Binding-site contacts:
Ligand atom O5 contacts residue VAL307 of chain 1.A at 4.2 Å.
Ligand atom O3 contacts residue CYS306 of chain 1.A at 3.3 Å (h-bond).
Ligand atom O6 contacts residue LYS136 of chain 1.A at 3.4 Å (salt-bridge).
Ligand atom C6 contacts residue VAL307 of chain 1.A at 4.4 Å (hydrophobic).
Ligand atom O3 contacts residue ARG246 of chain 1.A at 3.8 Å.
Ligand atom C3 contacts residue CYS306 of chain 1.A at 4.4 Å (hydrophobic).
Ligand atom C7 contacts residue VAL138 of chain 1.A at 4.3 Å (hydrophobic).
Ligand atom O4 contacts residue VAL307 of chain 1.A at 4.0 Å.
Ligand atom O5 contacts residue LYS136 of chain 1.A at 3.5 Å (salt-bridge).
Ligand atom C1 contacts residue ASN146 of chain 1.A at 1.4 Å.
Ligand atom C8 contacts residue SER308 of chain 1.A at 3.6 Å.
Ligand atom C5 contacts residue LYS136 of chain 1.A at 4.4 Å.
Ligand atom C3 contacts residue ASN146 of chain 1.A at 3.8 Å.
Ligand atom C4 contacts residue VAL307 of chain 1.A at 3.9 Å (hydrophobic).
Ligand atom C2 contacts residue ASN146 of chain 1.A at 2.4 Å.
Ligand atom C5 contacts residue VAL307 of chain 1.A at 3.5 Å (hydrophobic).
Ligand atom C8 contacts residue PHE243 of chain 1.A at 4.0 Å (hydrophobic).
Ligand atom O7 contacts residue ASN146 of chain 1.A at 3.6 Å (h-bond).
Ligand atom C2 contacts residue SER308 of chain 1.A at 3.5 Å.
Ligand atom C3 contacts residue SER308 of chain 1.A at 3.8 Å.
Ligand atom O7 contacts residue VAL138 of chain 1.A at 4.1 Å.
Ligand atom C7 contacts residue SER308 of chain 1.A at 3.6 Å.
Ligand atom C1 contacts residue SER308 of chain 1.A at 3.7 Å.
Ligand atom O5 contacts residue ASN146 of chain 1.A at 2.4 Å (h-bond).
Ligand atom C8 contacts residue VAL138 of chain 1.A at 4.1 Å (hydrophobic).
Ligand atom O7 contacts residue PRO96 of chain 1.A at 3.9 Å.
Ligand atom C6 contacts residue LYS136 of chain 1.A at 4.1 Å.
Ligand atom C5 contacts residue ASN146 of chain 1.A at 3.6 Å.
Ligand atom C7 contacts residue ASN146 of chain 1.A at 3.4 Å.
Ligand atom O4 contacts residue ARG246 of chain 1.A at 3.5 Å (salt-bridge).
Ligand atom C8 contacts residue ASN244 of chain 1.A at 4.0 Å.
Ligand atom N2 contacts residue SER308 of chain 1.A at 2.7 Å (h-bond).
Ligand atom C4 contacts residue ASN146 of chain 1.A at 4.2 Å.
Ligand atom O3 contacts residue ASP95 of chain 1.A at 4.3 Å.
Ligand atom N2 contacts residue ASN146 of chain 1.A at 2.9 Å (h-bond).
Ligand atom C8 contacts residue LEU145 of chain 1.A at 3.6 Å (hydrophobic).
Ligand atom C2 contacts residue VAL307 of chain 1.A at 4.3 Å (hydrophobic).
Ligand atom C3 contacts residue VAL307 of chain 1.A at 3.6 Å (hydrophobic).
Ligand atom C1 contacts residue VAL307 of chain 1.A at 4.0 Å (hydrophobic).
Ligand atom C4 contacts residue ASP95 of chain 1.A at 4.1 Å.

Sequence of chain 1.A:
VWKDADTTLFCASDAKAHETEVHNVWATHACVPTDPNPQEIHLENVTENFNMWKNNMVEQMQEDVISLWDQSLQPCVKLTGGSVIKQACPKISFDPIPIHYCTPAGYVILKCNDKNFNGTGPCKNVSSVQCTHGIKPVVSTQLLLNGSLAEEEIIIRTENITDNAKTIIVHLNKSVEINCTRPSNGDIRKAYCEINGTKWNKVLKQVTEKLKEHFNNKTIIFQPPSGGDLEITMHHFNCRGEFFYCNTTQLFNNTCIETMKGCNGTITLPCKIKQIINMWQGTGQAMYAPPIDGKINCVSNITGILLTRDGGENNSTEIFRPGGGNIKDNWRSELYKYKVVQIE

A protein and the small-molecule ligand that binds it are described below.
Small molecule (SMILES): CC(=O)N[C@@H]1[C@@H](O)[C@H](O)[C@@H](CO)O[C@H]1O